The small molecule below binds the protein below.
Small molecule (SMILES): CC(=O)N[C@@H]1[C@@H](O)[C@H](O)[C@@H](CO)O[C@H]1O

Sequence of chain 1.C:
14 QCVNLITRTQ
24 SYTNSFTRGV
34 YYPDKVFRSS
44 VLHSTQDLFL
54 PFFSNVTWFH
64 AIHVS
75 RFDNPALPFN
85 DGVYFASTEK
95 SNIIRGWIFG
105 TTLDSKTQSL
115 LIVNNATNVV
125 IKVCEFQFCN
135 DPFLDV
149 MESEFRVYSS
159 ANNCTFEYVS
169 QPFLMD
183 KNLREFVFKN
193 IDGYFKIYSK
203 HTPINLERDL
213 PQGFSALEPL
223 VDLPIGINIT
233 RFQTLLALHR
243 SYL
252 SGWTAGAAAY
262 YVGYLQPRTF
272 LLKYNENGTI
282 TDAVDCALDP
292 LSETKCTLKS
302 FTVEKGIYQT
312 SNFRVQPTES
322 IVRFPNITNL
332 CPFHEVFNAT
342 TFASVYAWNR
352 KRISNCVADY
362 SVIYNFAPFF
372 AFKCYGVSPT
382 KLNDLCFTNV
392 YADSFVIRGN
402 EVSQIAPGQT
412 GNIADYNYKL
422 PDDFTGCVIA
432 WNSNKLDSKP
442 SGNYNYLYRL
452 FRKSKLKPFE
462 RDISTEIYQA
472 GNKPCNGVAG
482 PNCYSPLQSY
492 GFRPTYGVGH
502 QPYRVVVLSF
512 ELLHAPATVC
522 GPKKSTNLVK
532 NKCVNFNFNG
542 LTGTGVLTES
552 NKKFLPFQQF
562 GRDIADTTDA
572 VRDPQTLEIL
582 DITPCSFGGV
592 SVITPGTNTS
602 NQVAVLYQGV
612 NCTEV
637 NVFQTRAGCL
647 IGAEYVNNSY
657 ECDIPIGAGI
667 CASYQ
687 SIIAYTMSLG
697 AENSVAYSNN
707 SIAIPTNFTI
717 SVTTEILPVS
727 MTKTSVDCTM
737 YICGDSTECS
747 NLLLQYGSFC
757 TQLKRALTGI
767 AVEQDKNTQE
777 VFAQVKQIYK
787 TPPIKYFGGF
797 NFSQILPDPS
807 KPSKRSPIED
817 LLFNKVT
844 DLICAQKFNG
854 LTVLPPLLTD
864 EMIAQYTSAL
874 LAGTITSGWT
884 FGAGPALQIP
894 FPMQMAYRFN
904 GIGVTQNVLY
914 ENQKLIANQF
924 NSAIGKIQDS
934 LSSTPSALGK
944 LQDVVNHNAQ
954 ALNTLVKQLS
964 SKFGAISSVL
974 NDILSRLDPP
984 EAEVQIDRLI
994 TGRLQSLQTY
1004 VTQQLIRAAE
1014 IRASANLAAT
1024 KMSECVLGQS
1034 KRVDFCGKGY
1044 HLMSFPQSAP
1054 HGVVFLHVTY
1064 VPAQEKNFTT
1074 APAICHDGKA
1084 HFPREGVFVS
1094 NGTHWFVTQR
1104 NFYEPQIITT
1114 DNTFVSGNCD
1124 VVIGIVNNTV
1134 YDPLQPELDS

Sequence of chain 1.B:
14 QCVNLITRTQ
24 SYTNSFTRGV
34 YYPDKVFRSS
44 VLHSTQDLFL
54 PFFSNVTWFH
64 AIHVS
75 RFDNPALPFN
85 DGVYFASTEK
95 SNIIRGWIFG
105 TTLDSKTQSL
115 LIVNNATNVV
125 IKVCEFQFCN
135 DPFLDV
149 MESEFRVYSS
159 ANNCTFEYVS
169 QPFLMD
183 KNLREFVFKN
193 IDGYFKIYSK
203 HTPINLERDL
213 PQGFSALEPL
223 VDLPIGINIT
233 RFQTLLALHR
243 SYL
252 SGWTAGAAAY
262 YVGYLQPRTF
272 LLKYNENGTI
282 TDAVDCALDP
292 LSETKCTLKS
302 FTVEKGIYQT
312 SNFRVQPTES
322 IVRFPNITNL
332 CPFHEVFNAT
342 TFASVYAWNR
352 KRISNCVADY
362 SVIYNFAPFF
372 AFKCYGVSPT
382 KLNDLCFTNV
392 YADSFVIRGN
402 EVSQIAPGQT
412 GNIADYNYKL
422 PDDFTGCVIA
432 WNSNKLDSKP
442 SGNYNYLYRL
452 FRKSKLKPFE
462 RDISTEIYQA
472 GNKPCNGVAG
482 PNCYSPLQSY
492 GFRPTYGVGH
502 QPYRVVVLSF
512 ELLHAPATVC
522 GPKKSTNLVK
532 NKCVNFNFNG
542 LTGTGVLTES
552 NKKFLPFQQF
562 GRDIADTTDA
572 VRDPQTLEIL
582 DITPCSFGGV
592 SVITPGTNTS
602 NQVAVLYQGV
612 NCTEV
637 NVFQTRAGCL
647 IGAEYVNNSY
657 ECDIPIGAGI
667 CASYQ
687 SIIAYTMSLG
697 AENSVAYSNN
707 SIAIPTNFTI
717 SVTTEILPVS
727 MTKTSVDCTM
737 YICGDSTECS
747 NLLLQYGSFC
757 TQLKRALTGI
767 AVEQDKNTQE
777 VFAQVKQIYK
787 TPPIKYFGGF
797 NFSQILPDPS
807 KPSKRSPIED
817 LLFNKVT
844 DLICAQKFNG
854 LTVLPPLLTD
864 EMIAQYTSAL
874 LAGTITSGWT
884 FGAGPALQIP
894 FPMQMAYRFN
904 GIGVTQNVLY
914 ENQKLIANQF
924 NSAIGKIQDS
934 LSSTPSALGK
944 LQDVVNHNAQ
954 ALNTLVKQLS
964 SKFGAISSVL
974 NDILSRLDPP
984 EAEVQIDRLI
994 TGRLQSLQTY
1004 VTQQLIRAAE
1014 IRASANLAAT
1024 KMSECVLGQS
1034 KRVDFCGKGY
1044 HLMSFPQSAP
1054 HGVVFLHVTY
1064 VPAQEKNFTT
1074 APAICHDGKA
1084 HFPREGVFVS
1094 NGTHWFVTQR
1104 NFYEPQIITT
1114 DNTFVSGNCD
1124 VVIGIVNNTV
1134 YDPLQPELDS

Binding-site contacts:
Ligand atom N2 contacts residue ASN278 of chain 1.C at 2.9 Å (h-bond).
Ligand atom C7 contacts residue ASN278 of chain 1.C at 3.5 Å.
Ligand atom C5 contacts residue ASN278 of chain 1.C at 3.7 Å.
Ligand atom C3 contacts residue ASN278 of chain 1.C at 3.8 Å.
Ligand atom C4 contacts residue ASN278 of chain 1.C at 4.2 Å.
Ligand atom C1 contacts residue ASN278 of chain 1.C at 1.4 Å.
Ligand atom C8 contacts residue ASN276 of chain 1.C at 3.6 Å.
Ligand atom C2 contacts residue ASN278 of chain 1.C at 2.4 Å.
Ligand atom O7 contacts residue ASN278 of chain 1.C at 3.8 Å.
Ligand atom C7 contacts residue GLU277 of chain 1.C at 4.4 Å.
Ligand atom O7 contacts residue GLU277 of chain 1.C at 3.3 Å (salt-bridge).
Ligand atom O5 contacts residue LYS554 of chain 1.B at 4.4 Å.
Ligand atom C7 contacts residue ASN276 of chain 1.C at 4.3 Å.
Ligand atom O5 contacts residue ASN278 of chain 1.C at 2.5 Å (h-bond).